Sequence of chain 1.A:
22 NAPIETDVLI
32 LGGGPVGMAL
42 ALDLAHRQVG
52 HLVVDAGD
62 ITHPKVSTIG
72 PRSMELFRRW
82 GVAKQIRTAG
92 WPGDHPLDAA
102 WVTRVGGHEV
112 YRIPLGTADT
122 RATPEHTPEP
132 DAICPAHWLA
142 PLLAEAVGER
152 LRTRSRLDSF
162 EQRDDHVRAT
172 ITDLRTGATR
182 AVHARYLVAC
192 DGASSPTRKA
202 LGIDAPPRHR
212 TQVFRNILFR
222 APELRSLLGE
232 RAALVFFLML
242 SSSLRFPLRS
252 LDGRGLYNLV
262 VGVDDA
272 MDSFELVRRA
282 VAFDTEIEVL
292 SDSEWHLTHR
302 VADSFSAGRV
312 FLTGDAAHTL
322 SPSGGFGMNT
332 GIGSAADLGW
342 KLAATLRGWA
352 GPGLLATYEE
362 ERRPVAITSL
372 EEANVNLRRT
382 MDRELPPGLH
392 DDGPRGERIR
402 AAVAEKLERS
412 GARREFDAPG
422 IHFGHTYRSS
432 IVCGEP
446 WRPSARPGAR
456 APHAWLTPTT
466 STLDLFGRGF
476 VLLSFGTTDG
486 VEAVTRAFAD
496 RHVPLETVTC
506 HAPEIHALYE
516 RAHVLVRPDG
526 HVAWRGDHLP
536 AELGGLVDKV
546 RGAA

Binding-site contacts:
Ligand atom C3 contacts residue PHE215 of chain 1.A at 3.8 Å (hydrophobic).
Ligand atom C20 contacts residue PRO323 of chain 1.A at 3.4 Å (hydrophobic).
Ligand atom C11 contacts residue PHE417 of chain 1.A at 3.5 Å (hydrophobic).
Ligand atom C20 contacts residue GLY325 of chain 1.A at 3.8 Å.
Ligand atom C7 contacts residue ARG250 of chain 1.A at 3.9 Å.
Ligand atom N12 contacts residue GLY325 of chain 1.A at 3.3 Å (h-bond).
Ligand atom C16 contacts residue PRO248 of chain 1.A at 3.8 Å (hydrophobic).
Ligand atom O24 contacts residue VAL261 of chain 1.A at 3.8 Å.
Ligand atom C4 contacts residue PRO248 of chain 1.A at 3.9 Å (hydrophobic).
Ligand atom O27 contacts residue VAL67 of chain 1.A at 2.8 Å.
Ligand atom C17 contacts residue SER324 of chain 1.A at 3.6 Å.
Ligand atom C18 contacts residue PRO323 of chain 1.A at 3.4 Å (hydrophobic).
Ligand atom N12 contacts residue PRO323 of chain 1.A at 3.8 Å.
Ligand atom C19 contacts residue GLU416 of chain 1.A at 3.6 Å.
Ligand atom N13 contacts residue SER324 of chain 1.A at 3.5 Å.
Ligand atom N12 contacts residue GLU416 of chain 1.A at 2.6 Å (salt-bridge).
Ligand atom C21 contacts residue PRO323 of chain 1.A at 3.1 Å (hydrophobic).
Ligand atom C18 contacts residue GLU416 of chain 1.A at 3.5 Å.
Ligand atom O26 contacts residue PRO323 of chain 1.A at 2.6 Å (h-bond).
Ligand atom C22 contacts residue PRO323 of chain 1.A at 3.5 Å (hydrophobic).
Ligand atom C2 contacts residue PHE247 of chain 1.A at 3.4 Å (hydrophobic).
Ligand atom C10 contacts residue GLY325 of chain 1.A at 3.8 Å.
Ligand atom C15 contacts residue PRO248 of chain 1.A at 3.7 Å (hydrophobic).
Ligand atom C3 contacts residue PHE247 of chain 1.A at 3.8 Å (hydrophobic).
Ligand atom C11 contacts residue GLY325 of chain 1.A at 3.4 Å.
Ligand atom C8 contacts residue ARG250 of chain 1.A at 3.4 Å.
Ligand atom C19 contacts residue PRO323 of chain 1.A at 3.8 Å (hydrophobic).
Ligand atom N12 contacts residue SER324 of chain 1.A at 3.4 Å.
Ligand atom C1 contacts residue LEU378 of chain 1.A at 3.9 Å (hydrophobic).
Ligand atom C17 contacts residue GLU416 of chain 1.A at 3.7 Å.
Ligand atom C10 contacts residue GLU416 of chain 1.A at 3.8 Å.
Ligand atom C11 contacts residue GLU416 of chain 1.A at 3.4 Å.
Ligand atom C10 contacts residue PHE417 of chain 1.A at 3.6 Å (hydrophobic).
Ligand atom N13 contacts residue GLU416 of chain 1.A at 3.1 Å (salt-bridge).
Ligand atom C25 contacts residue PRO323 of chain 1.A at 3.7 Å (hydrophobic).
Ligand atom O27 contacts residue SER68 of chain 1.A at 3.9 Å.
Ligand atom C20 contacts residue ARG250 of chain 1.A at 3.7 Å.
Ligand atom C19 contacts residue GLY325 of chain 1.A at 3.2 Å.
Ligand atom C2 contacts residue LEU378 of chain 1.A at 3.8 Å (hydrophobic).
Ligand atom C18 contacts residue SER324 of chain 1.A at 3.5 Å.

This protein binds this small molecule.
Small molecule (SMILES): O=C1N[C@H](C(=O)O)c2c1c1c3ccccc3[nH]c1c1[nH]c3ccccc3c21